This protein binds this small molecule.
Small molecule (SMILES): CC(=O)N[C@H]1[C@H](O[C@H]2[C@H](O)[C@@H](NC(C)=O)CO[C@@H]2CO)O[C@H](CO)[C@@H](O)[C@@H]1O

Sequence of chain 1.A:
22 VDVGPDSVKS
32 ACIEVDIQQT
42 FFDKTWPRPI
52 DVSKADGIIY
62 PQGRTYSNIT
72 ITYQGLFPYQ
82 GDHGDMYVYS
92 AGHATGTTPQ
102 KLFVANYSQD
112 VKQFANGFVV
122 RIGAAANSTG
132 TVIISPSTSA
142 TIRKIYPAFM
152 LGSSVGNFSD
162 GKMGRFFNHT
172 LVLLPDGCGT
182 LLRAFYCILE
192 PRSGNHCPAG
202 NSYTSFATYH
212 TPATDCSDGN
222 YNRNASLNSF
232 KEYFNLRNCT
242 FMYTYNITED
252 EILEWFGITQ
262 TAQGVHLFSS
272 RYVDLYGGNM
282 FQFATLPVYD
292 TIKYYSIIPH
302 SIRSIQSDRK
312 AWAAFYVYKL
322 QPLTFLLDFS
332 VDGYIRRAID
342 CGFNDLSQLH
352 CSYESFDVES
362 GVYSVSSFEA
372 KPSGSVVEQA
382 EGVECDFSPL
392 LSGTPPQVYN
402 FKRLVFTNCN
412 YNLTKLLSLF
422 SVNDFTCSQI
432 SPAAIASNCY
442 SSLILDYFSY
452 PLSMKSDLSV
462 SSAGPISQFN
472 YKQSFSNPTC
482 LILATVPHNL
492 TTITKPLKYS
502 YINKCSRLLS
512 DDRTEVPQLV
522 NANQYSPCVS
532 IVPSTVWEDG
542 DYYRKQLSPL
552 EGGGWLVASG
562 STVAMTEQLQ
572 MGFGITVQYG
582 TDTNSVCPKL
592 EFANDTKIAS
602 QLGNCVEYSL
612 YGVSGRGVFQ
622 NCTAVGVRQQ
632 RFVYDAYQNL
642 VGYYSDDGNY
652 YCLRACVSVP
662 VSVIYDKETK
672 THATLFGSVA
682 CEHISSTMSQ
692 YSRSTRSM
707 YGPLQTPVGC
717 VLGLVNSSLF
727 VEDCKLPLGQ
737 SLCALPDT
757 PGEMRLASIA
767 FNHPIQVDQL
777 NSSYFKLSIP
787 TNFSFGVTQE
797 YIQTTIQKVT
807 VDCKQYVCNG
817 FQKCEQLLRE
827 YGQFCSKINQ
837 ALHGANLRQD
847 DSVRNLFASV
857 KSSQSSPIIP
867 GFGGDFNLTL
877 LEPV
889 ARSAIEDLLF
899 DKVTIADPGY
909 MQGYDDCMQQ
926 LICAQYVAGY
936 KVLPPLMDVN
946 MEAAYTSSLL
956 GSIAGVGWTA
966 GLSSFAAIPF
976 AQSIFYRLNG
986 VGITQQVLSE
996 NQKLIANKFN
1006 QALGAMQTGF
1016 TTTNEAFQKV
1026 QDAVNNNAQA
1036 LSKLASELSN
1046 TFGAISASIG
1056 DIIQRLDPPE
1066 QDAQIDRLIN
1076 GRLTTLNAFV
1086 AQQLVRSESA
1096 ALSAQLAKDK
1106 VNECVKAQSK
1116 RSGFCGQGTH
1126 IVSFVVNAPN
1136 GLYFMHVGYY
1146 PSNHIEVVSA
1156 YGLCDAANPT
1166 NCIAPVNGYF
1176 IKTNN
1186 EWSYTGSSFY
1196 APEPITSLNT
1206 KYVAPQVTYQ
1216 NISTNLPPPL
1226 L

Binding-site contacts:
Ligand atom C7 contacts residue ASN873 of chain 1.A at 3.2 Å.
Ligand atom C3 contacts residue ASN873 of chain 1.A at 3.8 Å.
Ligand atom C8 contacts residue ASN873 of chain 1.A at 4.0 Å.
Ligand atom O5 contacts residue ASN873 of chain 1.A at 2.4 Å (h-bond).
Ligand atom C1 contacts residue THR875 of chain 1.A at 4.4 Å.
Ligand atom C4 contacts residue ASN873 of chain 1.A at 4.3 Å.
Ligand atom O7 contacts residue ASN873 of chain 1.A at 3.1 Å (h-bond).
Ligand atom C2 contacts residue ASN873 of chain 1.A at 2.5 Å.
Ligand atom O5 contacts residue LEU876 of chain 1.A at 4.2 Å.
Ligand atom O6 contacts residue LEU876 of chain 1.A at 4.4 Å.
Ligand atom N2 contacts residue ASN873 of chain 1.A at 2.9 Å (h-bond).
Ligand atom C5 contacts residue LEU876 of chain 1.A at 3.7 Å (hydrophobic).
Ligand atom C6 contacts residue LEU876 of chain 1.A at 3.7 Å (hydrophobic).
Ligand atom C1 contacts residue ASN873 of chain 1.A at 1.4 Å.
Ligand atom C5 contacts residue ASN873 of chain 1.A at 3.6 Å.